Binding-site contacts:
Ligand atom C contacts residue ASN216 of chain 1.E at 3.9 Å.
Ligand atom OXT contacts residue TYR214 of chain 1.E at 3.2 Å (h-bond).
Ligand atom O contacts residue ASN216 of chain 1.E at 3.4 Å.
Ligand atom CA contacts residue ASN216 of chain 1.E at 3.6 Å.
Ligand atom C contacts residue TYR214 of chain 1.E at 3.2 Å (hydrophobic).
Ligand atom N contacts residue ASP215 of chain 1.E at 3.3 Å (salt-bridge).
Ligand atom O contacts residue ASN217 of chain 1.E at 2.9 Å (h-bond).
Ligand atom C contacts residue ASN217 of chain 1.E at 4.0 Å.
Ligand atom O contacts residue TYR214 of chain 1.E at 2.6 Å (h-bond).
Ligand atom N contacts residue ASN216 of chain 1.E at 2.9 Å (h-bond).
Ligand atom N contacts residue TYR214 of chain 1.E at 4.1 Å.

This protein binds this small molecule.
Small molecule (SMILES): NCC(=O)O

Sequence of chain 1.E:
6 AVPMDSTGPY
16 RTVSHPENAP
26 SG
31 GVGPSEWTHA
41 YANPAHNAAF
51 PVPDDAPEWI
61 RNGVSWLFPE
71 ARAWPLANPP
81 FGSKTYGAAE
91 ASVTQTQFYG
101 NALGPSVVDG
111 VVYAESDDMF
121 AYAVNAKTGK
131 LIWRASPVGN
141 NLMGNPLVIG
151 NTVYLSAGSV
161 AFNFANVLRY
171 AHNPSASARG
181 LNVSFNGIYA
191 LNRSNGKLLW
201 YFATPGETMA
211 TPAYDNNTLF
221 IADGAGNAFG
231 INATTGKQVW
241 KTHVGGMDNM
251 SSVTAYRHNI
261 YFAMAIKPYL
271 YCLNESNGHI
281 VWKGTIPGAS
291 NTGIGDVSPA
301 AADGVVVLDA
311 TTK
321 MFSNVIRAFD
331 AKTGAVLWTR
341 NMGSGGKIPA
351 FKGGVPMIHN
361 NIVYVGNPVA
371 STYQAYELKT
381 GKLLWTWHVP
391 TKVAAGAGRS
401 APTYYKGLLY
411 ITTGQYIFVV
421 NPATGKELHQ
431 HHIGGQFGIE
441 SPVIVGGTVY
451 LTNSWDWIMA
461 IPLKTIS